Sequence of chain 1.L:
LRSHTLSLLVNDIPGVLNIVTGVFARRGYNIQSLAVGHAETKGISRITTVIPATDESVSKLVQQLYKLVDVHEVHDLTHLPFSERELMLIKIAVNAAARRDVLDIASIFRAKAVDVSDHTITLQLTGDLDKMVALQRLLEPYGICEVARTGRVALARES

Binding-site contacts:
Ligand atom CA contacts residue GLU96 of chain 1.K at 3.4 Å.
Ligand atom CG1 contacts residue ALA126 of chain 1.K at 4.2 Å (hydrophobic).
Ligand atom CG2 contacts residue ILE100 of chain 1.K at 3.7 Å (hydrophobic).
Ligand atom O contacts residue GLU96 of chain 1.K at 3.8 Å.
Ligand atom OXT contacts residue GLY98 of chain 1.K at 3.4 Å (h-bond).
Ligand atom C contacts residue SER97 of chain 1.K at 4.5 Å.
Ligand atom O contacts residue MET99 of chain 1.K at 2.7 Å (h-bond).
Ligand atom CA contacts residue ILE347 of chain 1.L at 3.9 Å (hydrophobic).
Ligand atom C contacts residue GLY98 of chain 1.K at 3.7 Å.
Ligand atom CB contacts residue ASP95 of chain 1.K at 3.5 Å.
Ligand atom C contacts residue GLU96 of chain 1.K at 3.5 Å.
Ligand atom N contacts residue ILE347 of chain 1.L at 3.3 Å (h-bond).
Ligand atom C contacts residue ILE100 of chain 1.K at 4.0 Å (hydrophobic).
Ligand atom OXT contacts residue ASN346 of chain 1.L at 3.3 Å (h-bond).
Ligand atom C contacts residue MET99 of chain 1.K at 3.5 Å (hydrophobic).
Ligand atom CA contacts residue ASP95 of chain 1.K at 3.0 Å.
Ligand atom OXT contacts residue MET99 of chain 1.K at 4.2 Å.
Ligand atom OXT contacts residue SER97 of chain 1.K at 4.0 Å.
Ligand atom OXT contacts residue GLU96 of chain 1.K at 3.8 Å.
Ligand atom C contacts residue ASP95 of chain 1.K at 4.4 Å.
Ligand atom O contacts residue GLY98 of chain 1.K at 3.4 Å.
Ligand atom C contacts residue ASN346 of chain 1.L at 3.9 Å.
Ligand atom N contacts residue GLU96 of chain 1.K at 3.8 Å.
Ligand atom CG1 contacts residue MET99 of chain 1.K at 4.3 Å (hydrophobic).
Ligand atom N contacts residue ASP95 of chain 1.K at 2.6 Å (salt-bridge).
Ligand atom CG2 contacts residue ILE347 of chain 1.L at 2.9 Å (hydrophobic).
Ligand atom CA contacts residue ASN346 of chain 1.L at 3.5 Å.
Ligand atom N contacts residue ASN346 of chain 1.L at 2.2 Å (h-bond).
Ligand atom CB contacts residue ILE347 of chain 1.L at 4.0 Å (hydrophobic).
Ligand atom CA contacts residue MET99 of chain 1.K at 4.0 Å (hydrophobic).
Ligand atom CG1 contacts residue ASP95 of chain 1.K at 2.9 Å.
Ligand atom O contacts residue ILE100 of chain 1.K at 2.9 Å (h-bond).
Ligand atom CB contacts residue ILE100 of chain 1.K at 3.9 Å (hydrophobic).
Ligand atom C contacts residue ILE347 of chain 1.L at 4.2 Å (hydrophobic).
Ligand atom OXT contacts residue ILE347 of chain 1.L at 3.4 Å (h-bond).
Ligand atom CB contacts residue MET99 of chain 1.K at 4.2 Å (hydrophobic).

Sequence of chain 1.K:
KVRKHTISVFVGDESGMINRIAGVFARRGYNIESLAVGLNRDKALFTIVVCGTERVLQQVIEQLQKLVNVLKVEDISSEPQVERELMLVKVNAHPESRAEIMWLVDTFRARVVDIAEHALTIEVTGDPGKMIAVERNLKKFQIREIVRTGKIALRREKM

This small molecule binds to this protein.
Small molecule (SMILES): CC(C)[C@H](N)C(=O)O